Sequence of chain 2.B:
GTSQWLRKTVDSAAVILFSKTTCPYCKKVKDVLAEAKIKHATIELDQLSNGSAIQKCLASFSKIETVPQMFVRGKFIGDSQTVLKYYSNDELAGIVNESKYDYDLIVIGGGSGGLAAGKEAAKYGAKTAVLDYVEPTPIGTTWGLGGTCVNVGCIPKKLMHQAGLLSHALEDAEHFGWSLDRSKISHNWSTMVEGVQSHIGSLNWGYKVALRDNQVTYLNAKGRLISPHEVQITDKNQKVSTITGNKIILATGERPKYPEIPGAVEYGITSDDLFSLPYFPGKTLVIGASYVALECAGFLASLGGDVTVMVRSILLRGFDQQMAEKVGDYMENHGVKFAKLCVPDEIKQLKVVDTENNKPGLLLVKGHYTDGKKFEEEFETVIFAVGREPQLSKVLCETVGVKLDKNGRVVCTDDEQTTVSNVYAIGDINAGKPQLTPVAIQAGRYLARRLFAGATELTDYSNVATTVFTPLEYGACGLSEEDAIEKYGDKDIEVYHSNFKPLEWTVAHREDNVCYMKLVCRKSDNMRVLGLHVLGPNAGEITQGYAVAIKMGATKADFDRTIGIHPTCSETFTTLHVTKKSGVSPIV

The small molecule below binds the protein below.
Small molecule (SMILES): COc1ccc(C)cc1NC(=O)Nn1cnnc1

Binding-site contacts:
Ligand atom C1 contacts residue LYS346 of chain 2.B at 3.6 Å.
Ligand atom O contacts residue LYS346 of chain 2.B at 3.9 Å.
Ligand atom C3 contacts residue LEU321 of chain 2.B at 4.0 Å (hydrophobic).
Ligand atom C8 contacts residue GLU331 of chain 2.B at 3.6 Å.
Ligand atom C7 contacts residue LYS346 of chain 2.B at 3.8 Å.
Ligand atom C5 contacts residue GLU338 of chain 2.B at 3.4 Å.
Ligand atom C2 contacts residue LEU321 of chain 2.B at 3.6 Å (hydrophobic).
Ligand atom C5 contacts residue GLY334 of chain 2.B at 3.2 Å.
Ligand atom C contacts residue SER319 of chain 2.B at 4.3 Å.
Ligand atom N contacts residue ASP335 of chain 2.B at 3.8 Å.
Ligand atom N4 contacts residue GLU331 of chain 2.B at 4.2 Å.
Ligand atom C5 contacts residue PHE344 of chain 2.B at 3.7 Å (hydrophobic).
Ligand atom C4 contacts residue PHE344 of chain 2.B at 4.3 Å (hydrophobic).
Ligand atom C10 contacts residue GLU331 of chain 2.B at 3.3 Å.
Ligand atom O contacts residue LEU321 of chain 2.B at 4.0 Å.
Ligand atom C8 contacts residue LYS346 of chain 2.B at 4.0 Å.
Ligand atom C6 contacts residue GLY334 of chain 2.B at 4.1 Å.
Ligand atom C4 contacts residue LYS346 of chain 2.B at 4.1 Å.
Ligand atom C3 contacts residue LYS346 of chain 2.B at 3.7 Å.
Ligand atom N contacts residue LYS346 of chain 2.B at 4.3 Å.
Ligand atom C contacts residue LEU321 of chain 2.B at 3.8 Å (hydrophobic).
Ligand atom N2 contacts residue ASP335 of chain 2.B at 3.9 Å.
Ligand atom C6 contacts residue ASP335 of chain 2.B at 3.2 Å.
Ligand atom N1 contacts residue GLU331 of chain 2.B at 4.0 Å.
Ligand atom C2 contacts residue PHE344 of chain 2.B at 4.3 Å (hydrophobic).
Ligand atom C5 contacts residue ASP335 of chain 2.B at 3.9 Å.
Ligand atom C4 contacts residue GLY334 of chain 2.B at 4.0 Å.
Ligand atom C8 contacts residue ASP335 of chain 2.B at 3.8 Å.
Ligand atom C1 contacts residue LEU321 of chain 2.B at 3.7 Å (hydrophobic).
Ligand atom C7 contacts residue LEU321 of chain 2.B at 4.2 Å (hydrophobic).
Ligand atom C6 contacts residue LYS346 of chain 2.B at 4.2 Å.
Ligand atom C3 contacts residue PHE344 of chain 2.B at 3.6 Å (hydrophobic).
Ligand atom N contacts residue GLU331 of chain 2.B at 3.3 Å.
Ligand atom O1 contacts residue GLU331 of chain 2.B at 3.9 Å.
Ligand atom O1 contacts residue LYS346 of chain 2.B at 3.5 Å (salt-bridge).
Ligand atom C6 contacts residue GLU331 of chain 2.B at 4.3 Å.
Ligand atom C7 contacts residue ASP335 of chain 2.B at 4.0 Å.
Ligand atom N1 contacts residue ASP335 of chain 2.B at 2.9 Å (salt-bridge).
Ligand atom C2 contacts residue LYS346 of chain 2.B at 3.5 Å.
Ligand atom C4 contacts residue ASP335 of chain 2.B at 4.0 Å.